A small-molecule ligand and the protein it binds are described below.
Small molecule (SMILES): CC(=O)N[C@H]1[C@H](O[C@H]2[C@H](O)[C@@H](NC(C)=O)CO[C@@H]2CO)O[C@H](CO)[C@@H](O)[C@@H]1O

Sequence of chain 1.B:
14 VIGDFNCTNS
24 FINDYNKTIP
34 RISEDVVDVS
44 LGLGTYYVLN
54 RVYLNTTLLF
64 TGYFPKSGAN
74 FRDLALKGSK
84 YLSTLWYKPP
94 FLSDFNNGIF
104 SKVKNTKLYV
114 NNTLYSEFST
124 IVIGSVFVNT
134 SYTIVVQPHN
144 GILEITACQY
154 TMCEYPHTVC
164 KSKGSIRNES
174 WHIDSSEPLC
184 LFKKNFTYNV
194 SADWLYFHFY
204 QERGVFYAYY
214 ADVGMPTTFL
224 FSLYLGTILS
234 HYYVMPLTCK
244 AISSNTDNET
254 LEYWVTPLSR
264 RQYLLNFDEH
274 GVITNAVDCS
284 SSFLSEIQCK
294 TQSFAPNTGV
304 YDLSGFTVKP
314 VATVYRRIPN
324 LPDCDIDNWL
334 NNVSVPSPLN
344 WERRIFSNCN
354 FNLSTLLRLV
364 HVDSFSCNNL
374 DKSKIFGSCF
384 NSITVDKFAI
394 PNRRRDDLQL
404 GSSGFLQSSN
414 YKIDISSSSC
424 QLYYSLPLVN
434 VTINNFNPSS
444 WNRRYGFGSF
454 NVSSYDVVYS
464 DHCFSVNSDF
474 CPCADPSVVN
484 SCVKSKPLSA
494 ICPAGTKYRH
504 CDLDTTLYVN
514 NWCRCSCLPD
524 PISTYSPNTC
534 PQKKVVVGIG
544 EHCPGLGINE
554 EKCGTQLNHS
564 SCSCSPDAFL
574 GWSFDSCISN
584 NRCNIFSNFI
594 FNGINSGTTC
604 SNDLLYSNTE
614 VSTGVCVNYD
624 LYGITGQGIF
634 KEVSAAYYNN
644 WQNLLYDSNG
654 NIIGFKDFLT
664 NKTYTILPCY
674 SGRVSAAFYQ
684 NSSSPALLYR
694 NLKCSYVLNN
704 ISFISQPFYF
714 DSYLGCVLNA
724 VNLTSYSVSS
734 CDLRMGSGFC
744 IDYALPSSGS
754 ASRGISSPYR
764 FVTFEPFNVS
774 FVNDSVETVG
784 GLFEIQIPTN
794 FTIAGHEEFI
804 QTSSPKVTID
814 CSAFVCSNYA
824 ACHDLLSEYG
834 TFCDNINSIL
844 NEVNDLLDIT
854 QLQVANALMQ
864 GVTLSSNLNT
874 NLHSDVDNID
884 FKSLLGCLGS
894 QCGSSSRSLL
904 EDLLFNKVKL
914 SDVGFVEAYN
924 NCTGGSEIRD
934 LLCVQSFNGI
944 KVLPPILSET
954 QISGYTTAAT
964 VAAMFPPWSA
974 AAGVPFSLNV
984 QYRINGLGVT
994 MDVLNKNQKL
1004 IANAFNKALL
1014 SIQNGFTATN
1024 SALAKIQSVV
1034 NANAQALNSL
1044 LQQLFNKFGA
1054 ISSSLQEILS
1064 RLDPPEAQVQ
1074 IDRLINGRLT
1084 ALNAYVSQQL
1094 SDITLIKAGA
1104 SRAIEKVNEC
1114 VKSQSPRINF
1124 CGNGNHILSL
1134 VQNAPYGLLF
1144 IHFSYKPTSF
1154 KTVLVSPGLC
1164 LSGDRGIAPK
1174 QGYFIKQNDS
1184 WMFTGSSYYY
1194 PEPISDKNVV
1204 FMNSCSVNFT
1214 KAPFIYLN

Binding-site contacts:
Ligand atom N2 contacts residue ASN355 of chain 1.B at 2.9 Å (h-bond).
Ligand atom C4 contacts residue TYR528 of chain 1.A at 4.4 Å (hydrophobic).
Ligand atom O7 contacts residue ASN605 of chain 1.B at 4.0 Å.
Ligand atom C3 contacts residue TYR528 of chain 1.A at 3.8 Å (hydrophobic).
Ligand atom C7 contacts residue ASN605 of chain 1.B at 3.8 Å.
Ligand atom O5 contacts residue THR358 of chain 1.B at 3.8 Å.
Ligand atom O3 contacts residue TYR528 of chain 1.A at 3.5 Å.
Ligand atom N2 contacts residue ASN605 of chain 1.B at 4.2 Å.
Ligand atom O6 contacts residue THR358 of chain 1.B at 3.6 Å.
Ligand atom O7 contacts residue ASN355 of chain 1.B at 4.3 Å.
Ligand atom O5 contacts residue TYR528 of chain 1.A at 3.9 Å.
Ligand atom O6 contacts residue TYR528 of chain 1.A at 4.0 Å.
Ligand atom C1 contacts residue ASP326 of chain 1.B at 4.1 Å.
Ligand atom C2 contacts residue THR358 of chain 1.B at 4.4 Å.
Ligand atom C2 contacts residue TYR528 of chain 1.A at 3.9 Å (hydrophobic).
Ligand atom N2 contacts residue TYR528 of chain 1.A at 4.4 Å.
Ligand atom C8 contacts residue TYR528 of chain 1.A at 3.6 Å (hydrophobic).
Ligand atom O5 contacts residue ASN355 of chain 1.B at 2.4 Å (h-bond).
Ligand atom C6 contacts residue THR358 of chain 1.B at 4.4 Å.
Ligand atom O7 contacts residue ARG361 of chain 1.B at 4.5 Å.
Ligand atom C7 contacts residue TYR528 of chain 1.A at 4.0 Å (hydrophobic).
Ligand atom C3 contacts residue THR358 of chain 1.B at 4.4 Å.
Ligand atom C1 contacts residue THR358 of chain 1.B at 3.4 Å.
Ligand atom O4 contacts residue TYR528 of chain 1.A at 3.5 Å.
Ligand atom C3 contacts residue ASN355 of chain 1.B at 3.8 Å.
Ligand atom O7 contacts residue TYR528 of chain 1.A at 3.1 Å (h-bond).
Ligand atom C1 contacts residue ASN355 of chain 1.B at 1.4 Å.
Ligand atom C5 contacts residue ASN355 of chain 1.B at 3.7 Å.
Ligand atom C5 contacts residue ASP326 of chain 1.B at 4.5 Å.
Ligand atom C1 contacts residue ASN605 of chain 1.B at 4.1 Å.
Ligand atom C7 contacts residue ASN355 of chain 1.B at 3.8 Å.
Ligand atom C4 contacts residue ASP326 of chain 1.B at 4.3 Å.
Ligand atom C5 contacts residue THR358 of chain 1.B at 3.8 Å.
Ligand atom C2 contacts residue ASN605 of chain 1.B at 4.1 Å.
Ligand atom C8 contacts residue ASN605 of chain 1.B at 3.7 Å.
Ligand atom C4 contacts residue ASN355 of chain 1.B at 4.2 Å.
Ligand atom C1 contacts residue TYR528 of chain 1.A at 4.0 Å (hydrophobic).
Ligand atom C2 contacts residue ASN355 of chain 1.B at 2.4 Å.
Ligand atom C6 contacts residue ASP326 of chain 1.B at 3.6 Å.

Sequence of chain 1.A:
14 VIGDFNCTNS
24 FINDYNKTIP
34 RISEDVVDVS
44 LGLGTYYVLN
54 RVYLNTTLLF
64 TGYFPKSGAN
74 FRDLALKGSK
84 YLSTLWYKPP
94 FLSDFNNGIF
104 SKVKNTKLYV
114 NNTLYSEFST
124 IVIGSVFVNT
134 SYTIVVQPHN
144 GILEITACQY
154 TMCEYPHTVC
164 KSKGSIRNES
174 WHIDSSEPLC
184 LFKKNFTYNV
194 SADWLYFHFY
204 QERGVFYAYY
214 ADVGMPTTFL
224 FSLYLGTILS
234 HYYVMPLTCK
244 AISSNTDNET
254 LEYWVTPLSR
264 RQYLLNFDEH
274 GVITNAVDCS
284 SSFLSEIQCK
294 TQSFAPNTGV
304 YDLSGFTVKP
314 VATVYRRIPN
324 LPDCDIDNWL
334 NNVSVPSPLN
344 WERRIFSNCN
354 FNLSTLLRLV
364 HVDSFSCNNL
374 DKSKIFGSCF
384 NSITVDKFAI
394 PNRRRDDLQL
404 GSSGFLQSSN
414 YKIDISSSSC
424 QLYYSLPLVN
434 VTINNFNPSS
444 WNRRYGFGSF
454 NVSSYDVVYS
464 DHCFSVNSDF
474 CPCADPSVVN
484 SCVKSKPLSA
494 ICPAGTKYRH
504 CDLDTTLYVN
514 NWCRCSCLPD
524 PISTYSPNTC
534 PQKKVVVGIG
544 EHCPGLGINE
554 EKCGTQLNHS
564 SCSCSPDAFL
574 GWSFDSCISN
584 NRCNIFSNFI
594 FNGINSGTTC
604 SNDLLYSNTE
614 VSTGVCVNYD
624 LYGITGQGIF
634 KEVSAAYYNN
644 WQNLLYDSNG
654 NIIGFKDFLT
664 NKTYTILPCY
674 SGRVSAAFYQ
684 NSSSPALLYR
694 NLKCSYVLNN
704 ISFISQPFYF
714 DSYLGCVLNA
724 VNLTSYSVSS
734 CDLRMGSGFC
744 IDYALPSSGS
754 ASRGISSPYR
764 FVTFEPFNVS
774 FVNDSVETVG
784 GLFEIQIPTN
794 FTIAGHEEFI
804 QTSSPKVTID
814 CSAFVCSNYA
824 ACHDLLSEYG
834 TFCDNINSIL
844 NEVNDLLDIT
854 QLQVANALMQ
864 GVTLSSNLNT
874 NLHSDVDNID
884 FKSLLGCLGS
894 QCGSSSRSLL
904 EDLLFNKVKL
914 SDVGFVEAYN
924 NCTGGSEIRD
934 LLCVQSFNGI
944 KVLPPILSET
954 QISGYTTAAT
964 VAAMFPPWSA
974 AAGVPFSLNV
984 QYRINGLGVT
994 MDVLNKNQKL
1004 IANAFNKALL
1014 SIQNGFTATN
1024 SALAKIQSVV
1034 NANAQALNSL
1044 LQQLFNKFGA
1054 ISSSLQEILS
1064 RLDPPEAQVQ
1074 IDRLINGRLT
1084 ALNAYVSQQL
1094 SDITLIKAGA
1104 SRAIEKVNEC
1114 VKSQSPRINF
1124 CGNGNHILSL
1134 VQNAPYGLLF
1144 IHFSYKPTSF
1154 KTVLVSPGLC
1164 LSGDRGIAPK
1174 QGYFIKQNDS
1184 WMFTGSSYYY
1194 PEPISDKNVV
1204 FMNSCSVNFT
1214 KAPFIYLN